Binding-site contacts:
Ligand atom C3 contacts residue CA1 of chain 1.O at 3.4 Å.
Ligand atom C1 contacts residue SER23 of chain 1.D at 3.4 Å.
Ligand atom C6 contacts residue THR46 of chain 1.D at 3.9 Å.
Ligand atom C2 contacts residue CA1 of chain 1.P at 3.3 Å.
Ligand atom O4 contacts residue CA1 of chain 1.O at 2.4 Å.
Ligand atom O2 contacts residue GLY98 of chain 1.D at 4.0 Å.
Ligand atom O2 contacts residue GLU96 of chain 1.D at 3.5 Å (salt-bridge).
Ligand atom O4 contacts residue ASN22 of chain 1.D at 3.0 Å (h-bond).
Ligand atom C4 contacts residue CA1 of chain 1.O at 3.4 Å.
Ligand atom C2 contacts residue ASP97 of chain 1.D at 3.4 Å.
Ligand atom C1 contacts residue ASP97 of chain 1.D at 3.7 Å.
Ligand atom C5 contacts residue ALA24 of chain 1.D at 3.9 Å (hydrophobic).
Ligand atom C3 contacts residue ASP100 of chain 1.D at 3.2 Å.
Ligand atom O2 contacts residue ASP100 of chain 1.D at 3.7 Å.
Ligand atom O2 contacts residue ASP97 of chain 1.D at 2.6 Å (salt-bridge).
Ligand atom O2 contacts residue CA1 of chain 1.P at 2.5 Å.
Ligand atom C2 contacts residue ASP105 of chain 1.D at 3.0 Å.
Ligand atom C4 contacts residue ASP100 of chain 1.D at 3.9 Å.
Ligand atom C3 contacts residue CA1 of chain 1.P at 3.3 Å.
Ligand atom C2 contacts residue CA1 of chain 1.O at 3.8 Å.
Ligand atom C2 contacts residue SER23 of chain 1.D at 3.6 Å.
Ligand atom O3 contacts residue ASP105 of chain 1.D at 2.9 Å (salt-bridge).
Ligand atom C5 contacts residue GLY115 of chain 1.C at 4.1 Å.
Ligand atom C3 contacts residue ASP105 of chain 1.D at 3.5 Å.
Ligand atom O4 contacts residue SER23 of chain 1.D at 3.4 Å.
Ligand atom O4 contacts residue ASP102 of chain 1.D at 4.2 Å.
Ligand atom O3 contacts residue ASP102 of chain 1.D at 3.0 Å (salt-bridge).
Ligand atom O5 contacts residue ALA24 of chain 1.D at 3.0 Å (h-bond).
Ligand atom O2 contacts residue ASP105 of chain 1.D at 3.1 Å (salt-bridge).
Ligand atom C4 contacts residue GLY115 of chain 1.C at 3.4 Å.
Ligand atom O4 contacts residue ASP105 of chain 1.D at 3.7 Å.
Ligand atom O3 contacts residue CA1 of chain 1.P at 2.4 Å.
Ligand atom O3 contacts residue CA1 of chain 1.O at 2.5 Å.
Ligand atom O3 contacts residue ASP100 of chain 1.D at 2.6 Å (salt-bridge).
Ligand atom O5 contacts residue SER23 of chain 1.D at 3.4 Å (h-bond).
Ligand atom C1 contacts residue ALA24 of chain 1.D at 4.1 Å (hydrophobic).
Ligand atom C6 contacts residue GLY115 of chain 1.C at 3.5 Å.
Ligand atom O3 contacts residue ASN104 of chain 1.D at 4.2 Å.
Ligand atom C6 contacts residue ALA24 of chain 1.D at 3.6 Å (hydrophobic).
Ligand atom O4 contacts residue GLY115 of chain 1.C at 2.5 Å (h-bond).

This protein binds this small molecule.
Small molecule (SMILES): CO[C@@H]1O[C@@H](C)[C@@H](O)[C@@H](O)[C@@H]1O

Sequence of chain 1.D:
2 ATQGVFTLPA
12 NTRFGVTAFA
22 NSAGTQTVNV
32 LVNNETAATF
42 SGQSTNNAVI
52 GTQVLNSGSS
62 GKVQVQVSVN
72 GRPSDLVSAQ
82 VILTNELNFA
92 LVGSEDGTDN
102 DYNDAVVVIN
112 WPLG

Sequence of chain 1.C:
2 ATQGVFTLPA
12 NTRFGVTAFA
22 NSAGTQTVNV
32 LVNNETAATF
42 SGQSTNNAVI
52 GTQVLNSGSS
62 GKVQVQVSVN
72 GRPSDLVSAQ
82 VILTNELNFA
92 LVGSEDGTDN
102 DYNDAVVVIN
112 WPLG